Binding-site contacts:
Ligand atom O7 contacts residue ASN709 of chain 1.E at 3.2 Å (h-bond).
Ligand atom C8 contacts residue ASN709 of chain 1.E at 4.4 Å.
Ligand atom C8 contacts residue GLY1131 of chain 1.E at 3.7 Å.
Ligand atom C2 contacts residue ASN709 of chain 1.E at 2.5 Å.
Ligand atom C1 contacts residue ASN709 of chain 1.E at 1.4 Å.
Ligand atom C4 contacts residue ASN709 of chain 1.E at 4.2 Å.
Ligand atom C5 contacts residue ASN709 of chain 1.E at 3.7 Å.
Ligand atom C7 contacts residue ASN709 of chain 1.E at 3.2 Å.
Ligand atom C3 contacts residue ASN709 of chain 1.E at 3.8 Å.
Ligand atom O5 contacts residue ASN709 of chain 1.E at 2.4 Å (h-bond).
Ligand atom C8 contacts residue ILE1130 of chain 1.E at 3.8 Å (hydrophobic).
Ligand atom N2 contacts residue ASN709 of chain 1.E at 2.9 Å (h-bond).

A small-molecule ligand and the protein it binds are described below.
Small molecule (SMILES): CC(=O)N[C@@H]1[C@@H](O)[C@H](O)[C@@H](CO)O[C@H]1O

Sequence of chain 1.E:
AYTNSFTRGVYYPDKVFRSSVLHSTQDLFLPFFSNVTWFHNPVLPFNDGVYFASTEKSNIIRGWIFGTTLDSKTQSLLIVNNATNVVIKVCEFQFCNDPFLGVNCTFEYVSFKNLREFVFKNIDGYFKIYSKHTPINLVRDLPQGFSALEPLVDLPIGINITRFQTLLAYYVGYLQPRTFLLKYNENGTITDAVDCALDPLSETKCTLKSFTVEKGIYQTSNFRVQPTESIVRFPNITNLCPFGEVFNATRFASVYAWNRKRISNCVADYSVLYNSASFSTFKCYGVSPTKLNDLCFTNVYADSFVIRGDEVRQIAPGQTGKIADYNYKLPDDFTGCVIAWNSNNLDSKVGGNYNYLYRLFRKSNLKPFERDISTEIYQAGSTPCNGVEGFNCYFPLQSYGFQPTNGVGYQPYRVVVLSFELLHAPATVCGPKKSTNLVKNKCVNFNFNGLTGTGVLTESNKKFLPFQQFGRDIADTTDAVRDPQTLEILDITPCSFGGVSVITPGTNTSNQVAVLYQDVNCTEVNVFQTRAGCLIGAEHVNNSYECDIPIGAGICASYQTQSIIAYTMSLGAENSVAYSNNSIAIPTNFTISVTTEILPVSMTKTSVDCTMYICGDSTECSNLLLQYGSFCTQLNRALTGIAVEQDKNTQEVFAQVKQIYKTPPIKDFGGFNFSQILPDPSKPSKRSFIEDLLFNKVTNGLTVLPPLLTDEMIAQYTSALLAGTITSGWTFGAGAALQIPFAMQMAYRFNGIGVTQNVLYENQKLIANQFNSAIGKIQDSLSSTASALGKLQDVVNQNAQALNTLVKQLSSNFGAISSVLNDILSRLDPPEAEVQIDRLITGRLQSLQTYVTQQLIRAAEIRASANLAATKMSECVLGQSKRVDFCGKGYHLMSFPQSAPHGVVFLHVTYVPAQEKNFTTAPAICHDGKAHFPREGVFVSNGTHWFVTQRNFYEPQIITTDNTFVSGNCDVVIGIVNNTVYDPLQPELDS